This protein binds this small molecule.
Small molecule (SMILES): NC1=Nc2nc3cc4c(cc3n2C(c2ccc(OCc3cn5ccccc5n3)cc2)N1)OCCCO4

Sequence of chain 1.B:
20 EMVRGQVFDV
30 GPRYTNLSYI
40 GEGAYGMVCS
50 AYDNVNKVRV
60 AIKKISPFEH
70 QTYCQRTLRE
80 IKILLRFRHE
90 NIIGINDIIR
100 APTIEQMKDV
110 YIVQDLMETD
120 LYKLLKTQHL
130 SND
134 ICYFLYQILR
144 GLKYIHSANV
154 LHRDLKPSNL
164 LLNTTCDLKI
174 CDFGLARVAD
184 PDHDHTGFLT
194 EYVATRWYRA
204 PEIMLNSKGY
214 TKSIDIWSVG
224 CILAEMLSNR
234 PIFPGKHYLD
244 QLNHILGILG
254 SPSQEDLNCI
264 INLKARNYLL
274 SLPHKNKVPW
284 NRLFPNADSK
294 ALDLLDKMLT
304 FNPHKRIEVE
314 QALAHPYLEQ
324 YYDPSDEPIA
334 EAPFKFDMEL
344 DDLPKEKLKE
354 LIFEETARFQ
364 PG

Binding-site contacts:
Ligand atom C02 contacts residue ASP344 of chain 1.B at 3.5 Å.
Ligand atom C26 contacts residue GLN74 of chain 1.B at 3.5 Å.
Ligand atom C35 contacts residue ARG75 of chain 1.B at 3.1 Å.
Ligand atom N07 contacts residue ASP344 of chain 1.B at 2.8 Å (salt-bridge).
Ligand atom C16 contacts residue ASP344 of chain 1.B at 3.0 Å.
Ligand atom C03 contacts residue LEU343 of chain 1.B at 3.1 Å (hydrophobic).
Ligand atom C14 contacts residue THR193 of chain 1.B at 3.2 Å.
Ligand atom C02 contacts residue ARG78 of chain 1.B at 3.6 Å.
Ligand atom O36 contacts residue THR71 of chain 1.B at 3.5 Å (h-bond).
Ligand atom C13 contacts residue THR189 of chain 1.B at 3.2 Å.
Ligand atom C31 contacts residue THR71 of chain 1.B at 3.1 Å.
Ligand atom C13 contacts residue ASP344 of chain 1.B at 3.3 Å.
Ligand atom C12 contacts residue ASP344 of chain 1.B at 3.4 Å.
Ligand atom C18 contacts residue ASP344 of chain 1.B at 3.7 Å.
Ligand atom C34 contacts residue ARG75 of chain 1.B at 3.4 Å.
Ligand atom C33 contacts residue ARG180 of chain 1.B at 3.0 Å.
Ligand atom C04 contacts residue GLU342 of chain 1.B at 3.3 Å.
Ligand atom C04 contacts residue LEU343 of chain 1.B at 3.6 Å (hydrophobic).
Ligand atom C03 contacts residue GLU342 of chain 1.B at 3.4 Å.
Ligand atom N06 contacts residue ASP344 of chain 1.B at 3.6 Å.
Ligand atom C17 contacts residue ASP344 of chain 1.B at 3.2 Å.
Ligand atom C31 contacts residue GLN74 of chain 1.B at 3.5 Å.
Ligand atom C13 contacts residue GLU194 of chain 1.B at 3.2 Å.
Ligand atom O32 contacts residue ARG180 of chain 1.B at 3.2 Å (salt-bridge).
Ligand atom C14 contacts residue ASP344 of chain 1.B at 3.1 Å.
Ligand atom C25 contacts residue GLN74 of chain 1.B at 3.8 Å.
Ligand atom C30 contacts residue GLN74 of chain 1.B at 3.7 Å.
Ligand atom N07 contacts residue GLU342 of chain 1.B at 3.6 Å.
Ligand atom C12 contacts residue THR189 of chain 1.B at 3.7 Å.
Ligand atom C13 contacts residue THR193 of chain 1.B at 3.8 Å.
Ligand atom C35 contacts residue TYR195 of chain 1.B at 3.6 Å (hydrophobic).
Ligand atom C08 contacts residue ASP344 of chain 1.B at 3.5 Å.
Ligand atom O32 contacts residue GLU194 of chain 1.B at 3.7 Å.
Ligand atom O11 contacts residue THR189 of chain 1.B at 3.6 Å.
Ligand atom C30 contacts residue THR71 of chain 1.B at 3.7 Å.
Ligand atom C05 contacts residue ASP344 of chain 1.B at 3.0 Å.
Ligand atom C15 contacts residue ASP344 of chain 1.B at 3.1 Å.
Ligand atom C04 contacts residue ASP344 of chain 1.B at 2.5 Å.
Ligand atom C09 contacts residue TYR213 of chain 1.B at 3.1 Å (hydrophobic).
Ligand atom C03 contacts residue ASP344 of chain 1.B at 2.9 Å.